Binding-site contacts:
Ligand atom O5 contacts residue SER94 of chain 1.H at 3.4 Å.
Ligand atom N2 contacts residue ASN91 of chain 1.H at 3.3 Å (h-bond).
Ligand atom C8 contacts residue ASN91 of chain 1.H at 4.3 Å.
Ligand atom C1 contacts residue SER94 of chain 1.H at 3.8 Å.
Ligand atom C1 contacts residue ASN91 of chain 1.H at 1.9 Å.
Ligand atom C6 contacts residue SER94 of chain 1.H at 4.3 Å.
Ligand atom O7 contacts residue ASN91 of chain 1.H at 3.0 Å (h-bond).
Ligand atom O6 contacts residue PRO95 of chain 1.H at 3.7 Å.
Ligand atom O6 contacts residue SER94 of chain 1.H at 4.0 Å.
Ligand atom O5 contacts residue ASN91 of chain 1.H at 2.8 Å (h-bond).
Ligand atom C7 contacts residue ASN91 of chain 1.H at 3.4 Å.
Ligand atom C5 contacts residue ASN91 of chain 1.H at 4.0 Å.
Ligand atom C3 contacts residue ASN91 of chain 1.H at 4.2 Å.
Ligand atom C2 contacts residue ASN91 of chain 1.H at 3.0 Å.
Ligand atom C1 contacts residue THR93 of chain 1.H at 4.2 Å.
Ligand atom C5 contacts residue SER94 of chain 1.H at 4.1 Å.

The protein below binds the small molecule below.
Small molecule (SMILES): CC(=O)N[C@H]1[C@H](O[C@H]2[C@H](O)[C@@H](NC(C)=O)CO[C@@H]2CO)O[C@H](CO)[C@@H](O)[C@@H]1O

Sequence of chain 1.H:
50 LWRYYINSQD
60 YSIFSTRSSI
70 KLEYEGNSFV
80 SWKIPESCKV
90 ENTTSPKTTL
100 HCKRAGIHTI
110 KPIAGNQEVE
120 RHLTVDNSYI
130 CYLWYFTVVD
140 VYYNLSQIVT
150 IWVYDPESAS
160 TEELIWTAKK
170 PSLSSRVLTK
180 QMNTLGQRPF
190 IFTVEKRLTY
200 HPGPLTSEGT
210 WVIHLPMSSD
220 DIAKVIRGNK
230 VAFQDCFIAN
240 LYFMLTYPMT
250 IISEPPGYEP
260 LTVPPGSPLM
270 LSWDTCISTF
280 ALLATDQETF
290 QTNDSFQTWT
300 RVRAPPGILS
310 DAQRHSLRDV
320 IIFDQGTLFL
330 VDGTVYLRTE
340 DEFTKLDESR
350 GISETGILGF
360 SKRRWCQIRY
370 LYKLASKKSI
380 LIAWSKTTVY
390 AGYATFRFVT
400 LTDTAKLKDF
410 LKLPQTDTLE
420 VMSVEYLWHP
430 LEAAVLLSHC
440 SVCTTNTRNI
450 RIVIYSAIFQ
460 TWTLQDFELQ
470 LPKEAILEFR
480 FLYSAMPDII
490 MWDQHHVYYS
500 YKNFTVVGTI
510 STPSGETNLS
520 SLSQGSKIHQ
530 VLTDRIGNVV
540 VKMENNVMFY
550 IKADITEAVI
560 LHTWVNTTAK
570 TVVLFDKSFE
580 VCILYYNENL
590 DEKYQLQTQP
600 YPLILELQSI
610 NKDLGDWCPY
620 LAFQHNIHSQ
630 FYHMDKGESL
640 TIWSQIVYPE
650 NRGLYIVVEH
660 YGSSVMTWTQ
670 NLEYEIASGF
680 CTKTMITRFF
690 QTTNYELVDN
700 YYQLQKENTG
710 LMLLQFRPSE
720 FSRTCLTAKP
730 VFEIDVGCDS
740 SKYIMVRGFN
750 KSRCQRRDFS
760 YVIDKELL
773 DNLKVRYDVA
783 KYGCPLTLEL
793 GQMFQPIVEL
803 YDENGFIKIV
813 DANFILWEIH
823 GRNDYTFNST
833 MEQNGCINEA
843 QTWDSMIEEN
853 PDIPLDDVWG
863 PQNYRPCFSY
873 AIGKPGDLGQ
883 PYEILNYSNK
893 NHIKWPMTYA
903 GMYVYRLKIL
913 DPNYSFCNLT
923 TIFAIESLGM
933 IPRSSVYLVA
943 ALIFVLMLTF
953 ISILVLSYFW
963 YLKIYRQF